Sequence of chain 1.A:
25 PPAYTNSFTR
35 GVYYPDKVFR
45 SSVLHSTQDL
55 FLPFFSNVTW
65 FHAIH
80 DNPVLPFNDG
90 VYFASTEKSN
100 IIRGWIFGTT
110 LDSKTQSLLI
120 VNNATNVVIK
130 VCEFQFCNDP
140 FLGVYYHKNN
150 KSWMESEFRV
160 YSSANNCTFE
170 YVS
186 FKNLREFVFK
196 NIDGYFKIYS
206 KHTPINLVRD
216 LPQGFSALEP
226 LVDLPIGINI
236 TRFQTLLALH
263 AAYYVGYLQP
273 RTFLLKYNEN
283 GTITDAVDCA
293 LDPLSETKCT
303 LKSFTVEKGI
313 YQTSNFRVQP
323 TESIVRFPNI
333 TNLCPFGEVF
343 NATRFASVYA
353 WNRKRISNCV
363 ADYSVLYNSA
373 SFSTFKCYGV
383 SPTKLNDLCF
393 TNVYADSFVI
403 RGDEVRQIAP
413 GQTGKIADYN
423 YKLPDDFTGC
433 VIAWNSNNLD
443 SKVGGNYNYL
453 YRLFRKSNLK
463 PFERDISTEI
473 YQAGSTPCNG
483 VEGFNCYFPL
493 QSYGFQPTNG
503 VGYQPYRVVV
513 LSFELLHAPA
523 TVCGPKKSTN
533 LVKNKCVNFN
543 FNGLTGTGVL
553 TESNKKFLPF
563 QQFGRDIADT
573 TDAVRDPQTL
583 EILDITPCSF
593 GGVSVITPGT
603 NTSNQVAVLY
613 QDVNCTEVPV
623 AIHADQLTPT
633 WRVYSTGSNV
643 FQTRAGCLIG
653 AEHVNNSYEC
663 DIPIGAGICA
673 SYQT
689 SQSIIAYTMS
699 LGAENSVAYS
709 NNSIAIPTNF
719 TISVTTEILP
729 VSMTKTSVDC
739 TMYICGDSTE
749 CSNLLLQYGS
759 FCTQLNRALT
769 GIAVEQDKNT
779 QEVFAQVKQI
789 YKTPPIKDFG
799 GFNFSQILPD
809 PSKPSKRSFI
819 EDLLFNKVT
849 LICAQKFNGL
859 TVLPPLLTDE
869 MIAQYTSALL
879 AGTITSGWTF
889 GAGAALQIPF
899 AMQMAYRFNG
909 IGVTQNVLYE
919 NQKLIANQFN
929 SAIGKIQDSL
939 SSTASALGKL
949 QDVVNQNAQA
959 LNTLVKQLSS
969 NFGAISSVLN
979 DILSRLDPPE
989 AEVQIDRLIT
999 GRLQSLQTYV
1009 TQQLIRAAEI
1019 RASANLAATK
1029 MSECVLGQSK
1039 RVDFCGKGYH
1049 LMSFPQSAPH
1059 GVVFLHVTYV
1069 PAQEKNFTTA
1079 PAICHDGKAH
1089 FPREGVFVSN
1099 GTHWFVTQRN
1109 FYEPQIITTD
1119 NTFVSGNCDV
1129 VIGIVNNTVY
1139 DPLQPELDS

This small molecule binds to this protein.
Small molecule (SMILES): CC(=O)N[C@@H]1[C@@H](O)[C@H](O)[C@@H](CO)O[C@H]1O

Binding-site contacts:
Ligand atom O6 contacts residue ASN165 of chain 1.C at 4.0 Å.
Ligand atom C2 contacts residue GLU132 of chain 1.C at 4.0 Å.
Ligand atom C3 contacts residue ASN165 of chain 1.C at 3.8 Å.
Ligand atom C6 contacts residue PHE464 of chain 1.A at 3.7 Å (hydrophobic).
Ligand atom O4 contacts residue PHE464 of chain 1.A at 3.0 Å (h-bond).
Ligand atom C1 contacts residue ASN165 of chain 1.C at 1.4 Å.
Ligand atom C7 contacts residue ASN165 of chain 1.C at 3.5 Å.
Ligand atom C4 contacts residue ASN165 of chain 1.C at 4.2 Å.
Ligand atom C5 contacts residue ASN165 of chain 1.C at 3.7 Å.
Ligand atom C8 contacts residue ASN164 of chain 1.C at 3.6 Å.
Ligand atom C1 contacts residue GLU132 of chain 1.C at 4.0 Å.
Ligand atom N2 contacts residue ASN165 of chain 1.C at 2.9 Å (h-bond).
Ligand atom C6 contacts residue ASN165 of chain 1.C at 4.3 Å.
Ligand atom O4 contacts residue GLU465 of chain 1.A at 3.7 Å.
Ligand atom O5 contacts residue ASN165 of chain 1.C at 2.4 Å (h-bond).
Ligand atom C4 contacts residue PHE464 of chain 1.A at 4.1 Å (hydrophobic).
Ligand atom C5 contacts residue PHE464 of chain 1.A at 4.2 Å (hydrophobic).
Ligand atom C8 contacts residue GLU132 of chain 1.C at 3.5 Å.
Ligand atom C7 contacts residue GLU132 of chain 1.C at 4.1 Å.
Ligand atom N2 contacts residue GLU132 of chain 1.C at 3.4 Å (salt-bridge).
Ligand atom O7 contacts residue ASN165 of chain 1.C at 3.7 Å.
Ligand atom C2 contacts residue ASN165 of chain 1.C at 2.5 Å.

Sequence of chain 1.C:
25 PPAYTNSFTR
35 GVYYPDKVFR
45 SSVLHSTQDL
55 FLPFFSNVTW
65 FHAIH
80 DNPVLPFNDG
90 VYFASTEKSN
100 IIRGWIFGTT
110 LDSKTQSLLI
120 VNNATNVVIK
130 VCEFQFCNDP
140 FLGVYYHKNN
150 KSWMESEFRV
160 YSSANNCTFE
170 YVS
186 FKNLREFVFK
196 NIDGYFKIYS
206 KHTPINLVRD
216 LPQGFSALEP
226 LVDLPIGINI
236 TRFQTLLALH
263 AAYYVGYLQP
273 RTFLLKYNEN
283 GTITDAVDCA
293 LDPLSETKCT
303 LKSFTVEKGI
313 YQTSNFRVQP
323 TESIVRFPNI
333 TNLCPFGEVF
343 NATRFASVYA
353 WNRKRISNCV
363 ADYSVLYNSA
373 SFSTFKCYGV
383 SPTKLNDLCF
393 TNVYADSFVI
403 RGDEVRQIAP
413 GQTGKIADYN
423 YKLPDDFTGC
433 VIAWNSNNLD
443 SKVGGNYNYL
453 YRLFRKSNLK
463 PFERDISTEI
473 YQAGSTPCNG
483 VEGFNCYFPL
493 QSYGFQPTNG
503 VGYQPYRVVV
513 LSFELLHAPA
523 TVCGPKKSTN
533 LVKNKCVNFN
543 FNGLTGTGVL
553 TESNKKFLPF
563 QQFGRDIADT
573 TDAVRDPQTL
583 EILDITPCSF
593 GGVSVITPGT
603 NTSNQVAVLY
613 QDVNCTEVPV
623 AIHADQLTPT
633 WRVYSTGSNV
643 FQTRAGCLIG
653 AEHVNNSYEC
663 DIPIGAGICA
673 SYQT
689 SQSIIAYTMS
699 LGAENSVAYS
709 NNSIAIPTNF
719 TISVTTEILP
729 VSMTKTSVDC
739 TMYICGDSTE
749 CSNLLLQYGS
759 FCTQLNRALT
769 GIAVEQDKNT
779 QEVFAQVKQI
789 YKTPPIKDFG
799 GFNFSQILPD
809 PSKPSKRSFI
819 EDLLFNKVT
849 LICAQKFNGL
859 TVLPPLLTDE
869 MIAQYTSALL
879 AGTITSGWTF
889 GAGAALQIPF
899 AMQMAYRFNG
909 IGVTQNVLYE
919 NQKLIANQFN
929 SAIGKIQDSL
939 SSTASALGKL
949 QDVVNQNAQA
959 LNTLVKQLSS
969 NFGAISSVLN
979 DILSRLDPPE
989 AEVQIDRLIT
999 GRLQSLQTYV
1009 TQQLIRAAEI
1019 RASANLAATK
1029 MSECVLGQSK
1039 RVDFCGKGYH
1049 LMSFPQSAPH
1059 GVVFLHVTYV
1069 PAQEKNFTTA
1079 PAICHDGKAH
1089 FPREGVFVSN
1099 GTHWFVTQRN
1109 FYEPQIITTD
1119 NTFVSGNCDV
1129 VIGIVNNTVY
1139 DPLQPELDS